Sequence of chain 1.B:
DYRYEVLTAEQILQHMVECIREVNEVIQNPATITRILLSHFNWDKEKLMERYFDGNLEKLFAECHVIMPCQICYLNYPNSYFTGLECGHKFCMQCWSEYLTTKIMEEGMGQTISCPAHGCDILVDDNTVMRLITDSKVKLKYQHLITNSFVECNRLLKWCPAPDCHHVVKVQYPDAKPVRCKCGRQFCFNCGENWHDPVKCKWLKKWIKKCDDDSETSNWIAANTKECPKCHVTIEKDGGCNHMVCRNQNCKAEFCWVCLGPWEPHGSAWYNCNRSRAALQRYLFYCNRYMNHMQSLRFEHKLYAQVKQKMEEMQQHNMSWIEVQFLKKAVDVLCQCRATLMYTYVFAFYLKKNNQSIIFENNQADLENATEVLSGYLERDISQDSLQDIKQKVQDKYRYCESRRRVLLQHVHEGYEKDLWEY

Binding-site contacts:
Ligand atom O contacts residue CYS86 of chain 1.F at 3.8 Å.
Ligand atom C1 contacts residue CYS86 of chain 1.F at 2.7 Å (hydrophobic).
Ligand atom N contacts residue CYS357 of chain 1.B at 3.0 Å (h-bond).
Ligand atom N contacts residue ARG74 of chain 1.C at 3.9 Å.
Ligand atom O contacts residue CYS357 of chain 1.B at 4.2 Å.
Ligand atom C4 contacts residue CYS86 of chain 1.F at 3.5 Å (hydrophobic).
Ligand atom C contacts residue CYS86 of chain 1.F at 1.7 Å (hydrophobic).
Ligand atom C2 contacts residue GLY75 of chain 1.C at 3.8 Å.
Ligand atom C3 contacts residue CYS86 of chain 1.F at 3.0 Å (hydrophobic).
Ligand atom C4 contacts residue CYS357 of chain 1.B at 2.9 Å (hydrophobic).
Ligand atom N contacts residue GLY75 of chain 1.C at 1.3 Å.
Ligand atom O contacts residue GLY75 of chain 1.C at 2.8 Å.
Ligand atom C3 contacts residue GLY75 of chain 1.C at 3.5 Å.
Ligand atom C3 contacts residue CYS357 of chain 1.B at 1.7 Å (hydrophobic).
Ligand atom C1 contacts residue GLY75 of chain 1.C at 3.5 Å.
Ligand atom C2 contacts residue CYS86 of chain 1.F at 2.9 Å (hydrophobic).
Ligand atom N contacts residue HIS359 of chain 1.B at 4.2 Å.
Ligand atom C4 contacts residue GLY75 of chain 1.C at 2.7 Å.
Ligand atom C1 contacts residue CYS357 of chain 1.B at 3.6 Å (hydrophobic).
Ligand atom C contacts residue SER91 of chain 1.F at 4.2 Å.
Ligand atom C2 contacts residue CYS357 of chain 1.B at 2.1 Å (hydrophobic).

This small molecule binds to this protein.
Small molecule (SMILES): CC(=O)CCCN

Sequence of chain 1.C:
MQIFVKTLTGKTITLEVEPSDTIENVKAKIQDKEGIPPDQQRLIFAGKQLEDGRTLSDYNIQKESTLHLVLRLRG

Sequence of chain 1.F:
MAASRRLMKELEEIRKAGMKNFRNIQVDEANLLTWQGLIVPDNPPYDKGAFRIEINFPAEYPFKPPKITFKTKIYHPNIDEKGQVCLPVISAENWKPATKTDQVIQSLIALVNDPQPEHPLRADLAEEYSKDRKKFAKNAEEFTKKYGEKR